Binding-site contacts:
Ligand atom C01 contacts residue ILE47 of chain 1.A at 3.7 Å (hydrophobic).
Ligand atom CAG contacts residue THR91 of chain 1.A at 3.2 Å.
Ligand atom CBA contacts residue THR91 of chain 1.A at 3.8 Å.
Ligand atom O02 contacts residue ILE89 of chain 1.A at 3.6 Å.
Ligand atom CAH contacts residue GLU92 of chain 1.A at 3.2 Å.
Ligand atom CAK contacts residue MET94 of chain 1.A at 3.0 Å (hydrophobic).
Ligand atom CAK contacts residue TYR93 of chain 1.A at 3.6 Å (hydrophobic).
Ligand atom CBG contacts residue LEU146 of chain 1.A at 3.6 Å (hydrophobic).
Ligand atom CBD contacts residue LEU26 of chain 1.A at 3.4 Å (hydrophobic).
Ligand atom CAH contacts residue MET94 of chain 1.A at 3.4 Å (hydrophobic).
Ligand atom CAM contacts residue TYR93 of chain 1.A at 3.3 Å (hydrophobic).
Ligand atom CBF contacts residue LEU146 of chain 1.A at 3.6 Å (hydrophobic).
Ligand atom CAQ contacts residue SER95 of chain 1.A at 3.7 Å.
Ligand atom CBF contacts residue MET94 of chain 1.A at 3.6 Å (hydrophobic).
Ligand atom O02 contacts residue THR91 of chain 1.A at 3.3 Å.
Ligand atom CAN contacts residue GLY97 of chain 1.A at 3.7 Å.
Ligand atom CAG contacts residue LEU146 of chain 1.A at 3.7 Å (hydrophobic).
Ligand atom CAN contacts residue SER95 of chain 1.A at 3.7 Å.
Ligand atom CAM contacts residue SER95 of chain 1.A at 3.6 Å.
Ligand atom CL1 contacts residue MET67 of chain 1.A at 3.5 Å.
Ligand atom CAP contacts residue LYS96 of chain 1.A at 3.5 Å.
Ligand atom C01 contacts residue ILE89 of chain 1.A at 3.3 Å (hydrophobic).
Ligand atom CL2 contacts residue THR156 of chain 1.A at 3.5 Å.
Ligand atom NAD contacts residue THR91 of chain 1.A at 3.2 Å (h-bond).
Ligand atom CL1 contacts residue GLU63 of chain 1.A at 3.7 Å.
Ligand atom CBC contacts residue LEU26 of chain 1.A at 3.7 Å (hydrophobic).
Ligand atom CAN contacts residue TYR93 of chain 1.A at 3.2 Å (hydrophobic).
Ligand atom O02 contacts residue LYS48 of chain 1.A at 3.2 Å.
Ligand atom CAX contacts residue LYS48 of chain 1.A at 3.6 Å.
Ligand atom NAT contacts residue MET94 of chain 1.A at 2.8 Å (h-bond).
Ligand atom NAD contacts residue THR156 of chain 1.A at 3.4 Å (h-bond).
Ligand atom OAW contacts residue LEU26 of chain 1.A at 3.3 Å.
Ligand atom C01 contacts residue LYS48 of chain 1.A at 3.5 Å.
Ligand atom C01 contacts residue THR91 of chain 1.A at 3.4 Å.
Ligand atom CBE contacts residue LEU146 of chain 1.A at 3.6 Å (hydrophobic).
Ligand atom C01 contacts residue ALA46 of chain 1.A at 2.9 Å (hydrophobic).
Ligand atom NAD contacts residue VAL76 of chain 1.A at 3.6 Å.
Ligand atom CBA contacts residue LEU146 of chain 1.A at 3.4 Å (hydrophobic).
Ligand atom CAN contacts residue MET94 of chain 1.A at 3.6 Å (hydrophobic).
Ligand atom CAY contacts residue LYS48 of chain 1.A at 3.5 Å.

The small molecule below binds the protein below.
Small molecule (SMILES): COc1cc(Nc2c(C#N)cnc3cc(OCCCN4CCN(C)CC4)c(OC)cc23)c(Cl)cc1Cl

Sequence of chain 1.A:
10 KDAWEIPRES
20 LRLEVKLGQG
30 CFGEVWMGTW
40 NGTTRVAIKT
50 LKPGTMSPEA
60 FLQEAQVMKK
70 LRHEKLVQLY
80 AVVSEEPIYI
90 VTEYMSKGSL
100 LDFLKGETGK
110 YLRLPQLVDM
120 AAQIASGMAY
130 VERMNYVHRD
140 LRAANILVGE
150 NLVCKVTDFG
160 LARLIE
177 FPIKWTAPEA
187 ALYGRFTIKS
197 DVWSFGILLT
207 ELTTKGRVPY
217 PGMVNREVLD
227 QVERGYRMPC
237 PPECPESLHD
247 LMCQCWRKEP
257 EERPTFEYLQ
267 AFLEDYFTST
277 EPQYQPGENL